A small-molecule ligand and the protein it binds are described below.
Small molecule (SMILES): NCC(=O)N[C@@H]1O[C@H](COP(=O)([O-])[O-])[C@@H](O)[C@H]1O

Sequence of chain 1.A:
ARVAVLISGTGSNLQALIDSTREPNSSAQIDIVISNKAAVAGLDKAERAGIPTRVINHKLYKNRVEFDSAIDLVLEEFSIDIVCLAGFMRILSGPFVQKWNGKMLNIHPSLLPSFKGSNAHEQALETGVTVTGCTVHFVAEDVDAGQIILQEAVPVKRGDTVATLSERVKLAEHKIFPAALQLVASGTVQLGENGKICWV

Binding-site contacts:
Ligand atom C1 contacts residue GLU174 of chain 1.A at 3.3 Å.
Ligand atom C23 contacts residue ILE108 of chain 1.A at 3.8 Å (hydrophobic).
Ligand atom O16 contacts residue LYS171 of chain 1.A at 3.9 Å.
Ligand atom O8 contacts residue GLU174 of chain 1.A at 3.0 Å (salt-bridge).
Ligand atom O22 contacts residue PRO110 of chain 1.A at 3.7 Å.
Ligand atom P15 contacts residue GLY12 of chain 1.A at 3.2 Å.
Ligand atom O6 contacts residue GLU174 of chain 1.A at 3.0 Å (salt-bridge).
Ligand atom O17 contacts residue SER13 of chain 1.A at 3.8 Å.
Ligand atom O18 contacts residue SER13 of chain 1.A at 3.0 Å (h-bond).
Ligand atom O18 contacts residue ASN14 of chain 1.A at 2.8 Å (h-bond).
Ligand atom O12 contacts residue ASN14 of chain 1.A at 4.0 Å.
Ligand atom C10 contacts residue GLY88 of chain 1.A at 4.0 Å.
Ligand atom O16 contacts residue SER13 of chain 1.A at 2.5 Å (h-bond).
Ligand atom C21 contacts residue PRO110 of chain 1.A at 3.9 Å (hydrophobic).
Ligand atom C23 contacts residue 4DW1 of chain 1.B at 3.9 Å.
Ligand atom C23 contacts residue HIS109 of chain 1.A at 4.2 Å.
Ligand atom C1 contacts residue ASN14 of chain 1.A at 3.6 Å.
Ligand atom O16 contacts residue THR11 of chain 1.A at 3.8 Å.
Ligand atom N19 contacts residue ILE108 of chain 1.A at 4.0 Å.
Ligand atom O16 contacts residue GLY12 of chain 1.A at 3.5 Å (h-bond).
Ligand atom N24 contacts residue 4DW1 of chain 1.B at 3.3 Å.
Ligand atom O17 contacts residue GLY12 of chain 1.A at 2.5 Å (h-bond).
Ligand atom O6 contacts residue ASN14 of chain 1.A at 4.1 Å.
Ligand atom N24 contacts residue ASN107 of chain 1.A at 4.2 Å.
Ligand atom C2 contacts residue ILE108 of chain 1.A at 4.2 Å (hydrophobic).
Ligand atom N19 contacts residue MET90 of chain 1.A at 4.0 Å.
Ligand atom O12 contacts residue LYS171 of chain 1.A at 4.0 Å.
Ligand atom N24 contacts residue MET90 of chain 1.A at 4.0 Å.
Ligand atom O8 contacts residue PRO110 of chain 1.A at 3.2 Å.
Ligand atom C21 contacts residue MET90 of chain 1.A at 4.0 Å (hydrophobic).
Ligand atom O4 contacts residue MET90 of chain 1.A at 4.0 Å.
Ligand atom O18 contacts residue GLY12 of chain 1.A at 3.4 Å.
Ligand atom O6 contacts residue LYS171 of chain 1.A at 3.4 Å.
Ligand atom C2 contacts residue GLU174 of chain 1.A at 3.6 Å.
Ligand atom O16 contacts residue ASN14 of chain 1.A at 3.9 Å.
Ligand atom N24 contacts residue PHE89 of chain 1.A at 4.2 Å.
Ligand atom O17 contacts residue THR11 of chain 1.A at 3.4 Å.
Ligand atom O4 contacts residue GLY88 of chain 1.A at 4.0 Å.
Ligand atom P15 contacts residue SER13 of chain 1.A at 3.2 Å.
Ligand atom P15 contacts residue ASN14 of chain 1.A at 3.9 Å.